Sequence of chain 1.C:
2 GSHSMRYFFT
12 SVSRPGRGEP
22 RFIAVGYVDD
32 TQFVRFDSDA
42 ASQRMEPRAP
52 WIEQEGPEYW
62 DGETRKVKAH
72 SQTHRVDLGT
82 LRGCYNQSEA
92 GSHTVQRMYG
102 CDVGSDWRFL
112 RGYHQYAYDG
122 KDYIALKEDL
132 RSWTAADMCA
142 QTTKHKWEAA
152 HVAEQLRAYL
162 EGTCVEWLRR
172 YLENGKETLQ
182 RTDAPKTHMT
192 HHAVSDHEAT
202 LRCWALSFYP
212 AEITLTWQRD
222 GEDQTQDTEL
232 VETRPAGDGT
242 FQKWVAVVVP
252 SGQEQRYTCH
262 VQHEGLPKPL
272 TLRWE

Binding-site contacts:
Ligand atom CA contacts residue MET1 of chain 1.U at 2.4 Å (hydrophobic).
Ligand atom N contacts residue MET1 of chain 1.U at 3.7 Å.
Ligand atom O contacts residue TRP148 of chain 1.C at 2.8 Å (h-bond).
Ligand atom O contacts residue MET1 of chain 1.U at 2.3 Å (h-bond).
Ligand atom CA contacts residue ASP78 of chain 1.C at 3.3 Å.
Ligand atom C contacts residue MET1 of chain 1.U at 1.3 Å (hydrophobic).
Ligand atom C contacts residue TRP148 of chain 1.C at 3.8 Å (hydrophobic).
Ligand atom C contacts residue ASP78 of chain 1.C at 3.5 Å.

The protein below binds the small molecule below.
Small molecule (SMILES): NCC(=O)O